Binding-site contacts:
Ligand atom O6 contacts residue TRP137 of chain 3.A at 4.0 Å.
Ligand atom O1 contacts residue TRP16 of chain 3.A at 3.6 Å (h-bond).
Ligand atom O3 contacts residue GLU217 of chain 3.A at 3.1 Å (salt-bridge).
Ligand atom O4 contacts residue GLU181 of chain 3.A at 2.5 Å (salt-bridge).
Ligand atom C6 contacts residue HIS54 of chain 3.A at 4.0 Å.
Ligand atom O5 contacts residue PHE94 of chain 3.A at 3.9 Å.
Ligand atom C1 contacts residue PHE94 of chain 3.A at 3.8 Å (hydrophobic).
Ligand atom C3 contacts residue MN1 of chain 3.C at 3.1 Å.
Ligand atom C6 contacts residue GLU181 of chain 3.A at 3.5 Å.
Ligand atom O2 contacts residue TRP137 of chain 3.A at 3.8 Å.
Ligand atom O4 contacts residue ASP245 of chain 3.A at 2.9 Å (salt-bridge).
Ligand atom C1 contacts residue TRP137 of chain 3.A at 3.7 Å (hydrophobic).
Ligand atom O6 contacts residue HIS54 of chain 3.A at 3.0 Å (h-bond).
Ligand atom O3 contacts residue HIS220 of chain 3.A at 3.3 Å.
Ligand atom O5 contacts residue TRP137 of chain 3.A at 3.6 Å.
Ligand atom O4 contacts residue ASP287 of chain 3.A at 3.0 Å (salt-bridge).
Ligand atom C2 contacts residue TRP137 of chain 3.A at 3.5 Å (hydrophobic).
Ligand atom O5 contacts residue HIS54 of chain 3.A at 2.9 Å (h-bond).
Ligand atom O1 contacts residue PHE94 of chain 3.A at 4.1 Å.
Ligand atom C1 contacts residue HIS54 of chain 3.A at 3.5 Å.
Ligand atom C4 contacts residue ASP287 of chain 3.A at 3.7 Å.
Ligand atom O4 contacts residue MN1 of chain 3.C at 2.2 Å.
Ligand atom C4 contacts residue MN1 of chain 3.C at 3.1 Å.
Ligand atom O4 contacts residue GLU217 of chain 3.A at 4.2 Å.
Ligand atom C3 contacts residue ASP287 of chain 3.A at 3.1 Å.
Ligand atom C4 contacts residue GLU181 of chain 3.A at 3.1 Å.
Ligand atom O3 contacts residue ASP287 of chain 3.A at 2.8 Å (salt-bridge).
Ligand atom O6 contacts residue THR90 of chain 3.A at 2.8 Å (h-bond).
Ligand atom O2 contacts residue PHE26 of chain 1.A at 3.4 Å.
Ligand atom C6 contacts residue TRP137 of chain 3.A at 3.6 Å (hydrophobic).
Ligand atom C5 contacts residue HIS54 of chain 3.A at 3.5 Å.
Ligand atom C5 contacts residue GLU181 of chain 3.A at 3.9 Å.
Ligand atom C6 contacts residue THR90 of chain 3.A at 3.7 Å.
Ligand atom C4 contacts residue TRP137 of chain 3.A at 4.3 Å (hydrophobic).
Ligand atom C6 contacts residue VAL135 of chain 3.A at 3.7 Å (hydrophobic).
Ligand atom O3 contacts residue GLU181 of chain 3.A at 2.9 Å (salt-bridge).
Ligand atom O1 contacts residue HIS54 of chain 3.A at 3.3 Å.
Ligand atom C5 contacts residue TRP16 of chain 3.A at 4.2 Å (hydrophobic).
Ligand atom C3 contacts residue GLU181 of chain 3.A at 3.9 Å.
Ligand atom O3 contacts residue MN1 of chain 3.C at 2.3 Å.

Sequence of chain 3.A:
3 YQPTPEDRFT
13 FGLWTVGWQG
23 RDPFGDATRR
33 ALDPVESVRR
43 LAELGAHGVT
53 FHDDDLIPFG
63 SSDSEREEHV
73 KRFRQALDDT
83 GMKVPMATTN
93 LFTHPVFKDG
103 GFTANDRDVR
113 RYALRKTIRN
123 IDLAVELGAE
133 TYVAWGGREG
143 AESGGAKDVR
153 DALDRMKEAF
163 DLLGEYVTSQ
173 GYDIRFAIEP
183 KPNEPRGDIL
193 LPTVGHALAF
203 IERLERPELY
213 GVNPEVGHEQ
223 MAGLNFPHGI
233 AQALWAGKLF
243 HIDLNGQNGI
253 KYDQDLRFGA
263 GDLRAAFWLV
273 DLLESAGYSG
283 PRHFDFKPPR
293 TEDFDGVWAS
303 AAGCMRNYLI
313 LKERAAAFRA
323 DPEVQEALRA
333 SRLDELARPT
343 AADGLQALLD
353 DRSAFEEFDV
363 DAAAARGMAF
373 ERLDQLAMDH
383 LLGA

The protein below binds the small molecule below.
Small molecule (SMILES): OC[C@H]1O[C@H](O)[C@H](O)[C@@H](O)[C@@H]1O

Sequence of chain 1.A:
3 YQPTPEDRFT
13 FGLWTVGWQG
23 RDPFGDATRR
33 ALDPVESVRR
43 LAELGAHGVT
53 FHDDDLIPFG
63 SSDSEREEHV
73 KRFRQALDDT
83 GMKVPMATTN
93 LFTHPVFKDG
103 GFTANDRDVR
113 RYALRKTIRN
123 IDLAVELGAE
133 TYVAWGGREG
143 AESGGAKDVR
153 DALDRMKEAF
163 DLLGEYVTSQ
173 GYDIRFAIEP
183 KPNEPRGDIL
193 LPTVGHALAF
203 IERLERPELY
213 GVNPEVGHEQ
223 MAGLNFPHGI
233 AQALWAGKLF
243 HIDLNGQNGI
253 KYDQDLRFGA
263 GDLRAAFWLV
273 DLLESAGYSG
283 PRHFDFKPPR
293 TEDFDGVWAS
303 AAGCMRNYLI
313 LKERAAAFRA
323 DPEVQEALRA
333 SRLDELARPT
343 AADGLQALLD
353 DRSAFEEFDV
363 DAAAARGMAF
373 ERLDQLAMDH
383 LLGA